Sequence of chain 1.A:
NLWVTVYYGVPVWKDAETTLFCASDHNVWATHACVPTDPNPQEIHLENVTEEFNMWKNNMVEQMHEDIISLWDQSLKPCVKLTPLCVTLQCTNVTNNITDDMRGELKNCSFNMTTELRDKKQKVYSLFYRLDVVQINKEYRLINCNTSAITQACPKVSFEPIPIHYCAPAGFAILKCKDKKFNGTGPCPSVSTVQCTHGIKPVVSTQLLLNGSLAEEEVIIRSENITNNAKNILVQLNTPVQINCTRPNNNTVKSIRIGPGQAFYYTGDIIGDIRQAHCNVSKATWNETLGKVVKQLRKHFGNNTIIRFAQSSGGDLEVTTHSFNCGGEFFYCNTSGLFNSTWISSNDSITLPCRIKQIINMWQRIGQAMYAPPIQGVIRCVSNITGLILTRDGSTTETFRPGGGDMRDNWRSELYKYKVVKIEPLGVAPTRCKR

Binding-site contacts:
Ligand atom O3 contacts residue THR204 of chain 1.A at 4.5 Å.
Ligand atom C8 contacts residue SER242 of chain 1.A at 3.1 Å.
Ligand atom C3 contacts residue THR204 of chain 1.A at 3.7 Å.
Ligand atom C7 contacts residue THR204 of chain 1.A at 4.0 Å.
Ligand atom C2 contacts residue ASN202 of chain 1.A at 2.5 Å.
Ligand atom C4 contacts residue ASN202 of chain 1.A at 4.4 Å.
Ligand atom O5 contacts residue ASN202 of chain 1.A at 2.5 Å (h-bond).
Ligand atom C1 contacts residue ASN202 of chain 1.A at 1.5 Å.
Ligand atom N2 contacts residue THR204 of chain 1.A at 3.0 Å (h-bond).
Ligand atom N2 contacts residue ASN202 of chain 1.A at 2.8 Å (h-bond).
Ligand atom C8 contacts residue THR204 of chain 1.A at 4.2 Å.
Ligand atom O7 contacts residue ASN202 of chain 1.A at 3.5 Å (h-bond).
Ligand atom C8 contacts residue ASN202 of chain 1.A at 4.4 Å.
Ligand atom C1 contacts residue THR204 of chain 1.A at 3.5 Å.
Ligand atom C7 contacts residue ASN202 of chain 1.A at 3.3 Å.
Ligand atom O7 contacts residue HIS319 of chain 1.A at 4.1 Å.
Ligand atom C5 contacts residue ASN202 of chain 1.A at 3.9 Å.
Ligand atom C3 contacts residue ASN202 of chain 1.A at 3.9 Å.
Ligand atom C2 contacts residue THR204 of chain 1.A at 3.6 Å.

The small molecule below binds the protein below.
Small molecule (SMILES): CC(=O)N[C@@H]1[C@@H](O)[C@H](O)[C@@H](CO)O[C@H]1O